Binding-site contacts:
Ligand atom C46 contacts residue ASN112 of chain 1.A at 3.7 Å.
Ligand atom C31 contacts residue ARG203 of chain 1.A at 3.7 Å.
Ligand atom C51 contacts residue GOL1 of chain 1.G at 3.7 Å.
Ligand atom O64 contacts residue DMS1 of chain 1.K at 2.7 Å.
Ligand atom O68 contacts residue ZN1 of chain 1.B at 3.1 Å.
Ligand atom N1 contacts residue ASN112 of chain 1.A at 3.3 Å (h-bond).
Ligand atom C35 contacts residue LEU202 of chain 1.A at 3.6 Å (hydrophobic).
Ligand atom O45 contacts residue ZN1 of chain 1.B at 2.0 Å.
Ligand atom P44 contacts residue ALA113 of chain 1.A at 3.3 Å.
Ligand atom O45 contacts residue HIS142 of chain 1.A at 3.3 Å (h-bond).
Ligand atom O28 contacts residue ARG203 of chain 1.A at 2.9 Å (salt-bridge).
Ligand atom O49 contacts residue GOL1 of chain 1.G at 3.5 Å.
Ligand atom O45 contacts residue TYR157 of chain 1.A at 3.4 Å (h-bond).
Ligand atom O64 contacts residue PHE114 of chain 1.A at 3.4 Å.
Ligand atom C3 contacts residue HIS231 of chain 1.A at 3.6 Å.
Ligand atom C2 contacts residue GLU143 of chain 1.A at 3.6 Å.
Ligand atom N4 contacts residue ASN112 of chain 1.A at 3.0 Å (h-bond).
Ligand atom O68 contacts residue ALA113 of chain 1.A at 3.3 Å (h-bond).
Ligand atom N47 contacts residue GOL1 of chain 1.G at 3.5 Å (h-bond).
Ligand atom C20 contacts residue ASN112 of chain 1.A at 3.6 Å.
Ligand atom N47 contacts residue TYR157 of chain 1.A at 3.2 Å (h-bond).
Ligand atom C48 contacts residue GOL1 of chain 1.G at 3.7 Å.
Ligand atom O68 contacts residue GOL1 of chain 1.G at 2.8 Å (h-bond).
Ligand atom O28 contacts residue HIS231 of chain 1.A at 3.1 Å.
Ligand atom N4 contacts residue HIS231 of chain 1.A at 3.6 Å.
Ligand atom O49 contacts residue TYR157 of chain 1.A at 3.3 Å.
Ligand atom P44 contacts residue ZN1 of chain 1.B at 3.0 Å.
Ligand atom C58 contacts residue TRP115 of chain 1.A at 3.6 Å (hydrophobic).
Ligand atom C46 contacts residue ALA113 of chain 1.A at 3.2 Å (hydrophobic).
Ligand atom N1 contacts residue GLU143 of chain 1.A at 3.2 Å (salt-bridge).
Ligand atom C52 contacts residue GOL1 of chain 1.G at 3.4 Å.
Ligand atom C30 contacts residue LEU202 of chain 1.A at 3.6 Å (hydrophobic).
Ligand atom C29 contacts residue GLU143 of chain 1.A at 3.4 Å.
Ligand atom O68 contacts residue HIS146 of chain 1.A at 3.4 Å.
Ligand atom O45 contacts residue HIS146 of chain 1.A at 3.6 Å (h-bond).
Ligand atom O45 contacts residue GLU166 of chain 1.A at 2.9 Å (salt-bridge).
Ligand atom O45 contacts residue HIS231 of chain 1.A at 2.8 Å (h-bond).
Ligand atom O68 contacts residue GLU143 of chain 1.A at 2.6 Å (salt-bridge).
Ligand atom C5 contacts residue HIS231 of chain 1.A at 3.6 Å.
Ligand atom N1 contacts residue ALA113 of chain 1.A at 2.9 Å (h-bond).

Sequence of chain 1.A:
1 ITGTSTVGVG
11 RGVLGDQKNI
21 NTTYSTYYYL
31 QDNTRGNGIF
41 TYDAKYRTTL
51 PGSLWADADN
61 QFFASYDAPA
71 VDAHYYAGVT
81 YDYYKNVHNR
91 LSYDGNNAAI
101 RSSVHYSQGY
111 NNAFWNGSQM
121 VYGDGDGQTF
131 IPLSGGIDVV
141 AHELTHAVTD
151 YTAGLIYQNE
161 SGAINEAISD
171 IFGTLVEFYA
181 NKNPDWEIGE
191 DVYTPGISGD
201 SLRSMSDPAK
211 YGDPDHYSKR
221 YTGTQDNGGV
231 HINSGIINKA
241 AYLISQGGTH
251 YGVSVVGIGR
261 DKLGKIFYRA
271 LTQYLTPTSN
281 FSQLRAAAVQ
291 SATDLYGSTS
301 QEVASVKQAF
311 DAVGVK

The small molecule below binds the protein below.
Small molecule (SMILES): CC(C)C[C@H](NP(=O)(O)CNC(=O)OCc1ccccc1)C(=O)NC[C@@H](C)C(C)(C)C